Binding-site contacts:
Ligand atom O7 contacts residue PHE24 of chain 1.A at 4.0 Å.
Ligand atom C8 contacts residue ARG191 of chain 1.A at 4.1 Å.
Ligand atom C1 contacts residue TYR50 of chain 1.D at 3.6 Å (hydrophobic).
Ligand atom C2 contacts residue TYR50 of chain 1.D at 3.5 Å (hydrophobic).
Ligand atom C1 contacts residue GOL1 of chain 1.H at 3.9 Å.
Ligand atom C6 contacts residue ALA103 of chain 1.E at 3.9 Å (hydrophobic).
Ligand atom C2 contacts residue ASN25 of chain 1.A at 2.5 Å.
Ligand atom C5 contacts residue ASN25 of chain 1.A at 3.6 Å.
Ligand atom O7 contacts residue GOL1 of chain 1.H at 3.3 Å (h-bond).
Ligand atom N2 contacts residue TYR50 of chain 1.D at 3.1 Å (h-bond).
Ligand atom C5 contacts residue ALA103 of chain 1.E at 4.2 Å (hydrophobic).
Ligand atom O6 contacts residue ALA54 of chain 1.A at 3.7 Å.
Ligand atom C8 contacts residue ASN25 of chain 1.A at 3.7 Å.
Ligand atom C2 contacts residue GOL1 of chain 1.H at 4.0 Å.
Ligand atom C8 contacts residue LEU123 of chain 1.A at 3.7 Å (hydrophobic).
Ligand atom O5 contacts residue ALA103 of chain 1.E at 3.8 Å.
Ligand atom C6 contacts residue SER100 of chain 1.E at 3.9 Å.
Ligand atom C3 contacts residue TYR50 of chain 1.D at 3.4 Å (hydrophobic).
Ligand atom C8 contacts residue ILE105 of chain 1.E at 3.6 Å (hydrophobic).
Ligand atom N2 contacts residue ASN25 of chain 1.A at 2.9 Å (h-bond).
Ligand atom C7 contacts residue ASN25 of chain 1.A at 3.2 Å.
Ligand atom C4 contacts residue GOL1 of chain 1.H at 4.2 Å.
Ligand atom O7 contacts residue ILE105 of chain 1.E at 3.5 Å.
Ligand atom C8 contacts residue SER54 of chain 1.D at 4.1 Å.
Ligand atom O5 contacts residue ASN25 of chain 1.A at 2.3 Å (h-bond).
Ligand atom O7 contacts residue ASN25 of chain 1.A at 3.1 Å (h-bond).
Ligand atom C1 contacts residue ASN25 of chain 1.A at 1.4 Å.
Ligand atom O5 contacts residue GOL1 of chain 1.H at 4.0 Å.
Ligand atom C3 contacts residue ASN25 of chain 1.A at 3.8 Å.
Ligand atom C8 contacts residue ALA26 of chain 1.A at 3.5 Å (hydrophobic).
Ligand atom C5 contacts residue ILE105 of chain 1.E at 4.0 Å (hydrophobic).
Ligand atom C6 contacts residue ILE105 of chain 1.E at 3.8 Å (hydrophobic).
Ligand atom O4 contacts residue THR28 of chain 1.E at 4.2 Å.
Ligand atom O3 contacts residue SER53 of chain 1.A at 3.6 Å.
Ligand atom O5 contacts residue PHE107 of chain 1.E at 3.8 Å.
Ligand atom O7 contacts residue THR57 of chain 1.D at 3.2 Å (h-bond).
Ligand atom C7 contacts residue THR57 of chain 1.D at 4.2 Å.
Ligand atom C6 contacts residue PHE107 of chain 1.E at 4.1 Å (hydrophobic).
Ligand atom C7 contacts residue ILE105 of chain 1.E at 3.7 Å (hydrophobic).
Ligand atom C8 contacts residue PHE107 of chain 1.E at 4.0 Å (hydrophobic).

Sequence of chain 1.D:
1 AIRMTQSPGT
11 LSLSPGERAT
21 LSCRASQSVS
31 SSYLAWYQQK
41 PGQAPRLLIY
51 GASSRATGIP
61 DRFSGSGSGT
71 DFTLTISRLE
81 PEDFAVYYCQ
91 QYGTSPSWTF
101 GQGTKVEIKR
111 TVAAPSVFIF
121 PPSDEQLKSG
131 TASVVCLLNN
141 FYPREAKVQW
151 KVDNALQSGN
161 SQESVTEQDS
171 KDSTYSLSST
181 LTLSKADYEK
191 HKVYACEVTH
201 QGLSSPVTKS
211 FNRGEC

Sequence of chain 1.A:
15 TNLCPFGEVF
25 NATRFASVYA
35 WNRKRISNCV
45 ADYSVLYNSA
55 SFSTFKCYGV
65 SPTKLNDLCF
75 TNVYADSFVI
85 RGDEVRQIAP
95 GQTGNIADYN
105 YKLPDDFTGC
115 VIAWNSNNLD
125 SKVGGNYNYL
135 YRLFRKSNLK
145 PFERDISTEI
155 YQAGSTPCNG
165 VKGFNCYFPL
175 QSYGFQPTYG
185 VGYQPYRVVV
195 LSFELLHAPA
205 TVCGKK

This protein binds this small molecule.
Small molecule (SMILES): CC(=O)N[C@H]1[C@H](O[C@H]2[C@H](O)[C@@H](NC(C)=O)CO[C@@H]2CO[C@@H]2O[C@@H](C)[C@@H](O)[C@@H](O)[C@@H]2O)O[C@H](CO)[C@@H](O[C@@H]2O[C@H](CO)[C@@H](O)[C@H](O[C@H]3O[C@H](CO)[C@@H](O)[C@H](O)[C@@H]3O)[C@@H]2O)[C@@H]1O

Sequence of chain 1.E:
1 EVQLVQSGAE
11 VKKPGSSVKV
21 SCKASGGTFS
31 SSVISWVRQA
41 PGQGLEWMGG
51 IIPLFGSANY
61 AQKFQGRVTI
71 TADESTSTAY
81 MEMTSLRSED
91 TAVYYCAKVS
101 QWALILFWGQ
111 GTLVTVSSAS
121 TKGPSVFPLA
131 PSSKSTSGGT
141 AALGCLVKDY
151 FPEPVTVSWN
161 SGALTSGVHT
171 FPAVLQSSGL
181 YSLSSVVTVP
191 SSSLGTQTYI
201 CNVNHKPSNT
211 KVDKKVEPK